The protein below binds the small molecule below.
Small molecule (SMILES): CC[C@H](C)[C@H](N)C(=O)N[C@@H](COP(=O)(O)O)C(=O)N[C@@H](CC(C)C)C(=O)N1CCC[C@H]1C(=O)O

Binding-site contacts:
Ligand atom O1P contacts residue LYS51 of chain 1.B at 2.6 Å (salt-bridge).
Ligand atom CA contacts residue ASN179 of chain 1.B at 3.5 Å.
Ligand atom O3P contacts residue TYR134 of chain 1.B at 2.7 Å (h-bond).
Ligand atom O1P contacts residue TYR134 of chain 1.B at 3.8 Å.
Ligand atom CD2 contacts residue GLY175 of chain 1.B at 4.1 Å.
Ligand atom O3P contacts residue ASN179 of chain 1.B at 3.8 Å.
Ligand atom O contacts residue ASN230 of chain 1.B at 3.0 Å (h-bond).
Ligand atom P contacts residue ARG58 of chain 1.B at 3.8 Å.
Ligand atom O1P contacts residue ARG58 of chain 1.B at 2.8 Å (salt-bridge).
Ligand atom C contacts residue ASN179 of chain 1.B at 3.5 Å.
Ligand atom CD contacts residue LEU226 of chain 1.B at 3.5 Å (hydrophobic).
Ligand atom C contacts residue LEU178 of chain 1.B at 3.8 Å (hydrophobic).
Ligand atom N contacts residue ASN179 of chain 1.B at 2.7 Å (h-bond).
Ligand atom O contacts residue LYS51 of chain 1.B at 3.6 Å.
Ligand atom O2P contacts residue ARG58 of chain 1.B at 2.9 Å (salt-bridge).
Ligand atom O3P contacts residue ARG133 of chain 1.B at 3.0 Å (salt-bridge).
Ligand atom CB contacts residue ASN179 of chain 1.B at 3.4 Å.
Ligand atom CA contacts residue ASN179 of chain 1.B at 3.6 Å.
Ligand atom CD1 contacts residue ILE223 of chain 1.B at 3.8 Å (hydrophobic).
Ligand atom O contacts residue LEU178 of chain 1.B at 4.0 Å.
Ligand atom P contacts residue LYS51 of chain 1.B at 3.9 Å.
Ligand atom CG contacts residue LEU226 of chain 1.B at 4.1 Å (hydrophobic).
Ligand atom CB contacts residue ARG133 of chain 1.B at 4.1 Å.
Ligand atom O contacts residue VAL182 of chain 1.B at 3.6 Å.
Ligand atom O3P contacts residue LYS51 of chain 1.B at 3.6 Å.
Ligand atom O2P contacts residue TYR134 of chain 1.B at 4.0 Å.
Ligand atom CB contacts residue LEU178 of chain 1.B at 4.1 Å (hydrophobic).
Ligand atom CB contacts residue ASN230 of chain 1.B at 3.8 Å.
Ligand atom O2P contacts residue ARG133 of chain 1.B at 2.7 Å (salt-bridge).
Ligand atom N contacts residue ASN230 of chain 1.B at 3.5 Å (h-bond).
Ligand atom N contacts residue LEU178 of chain 1.B at 3.6 Å.
Ligand atom CB contacts residue ASN179 of chain 1.B at 3.4 Å.
Ligand atom P contacts residue TYR134 of chain 1.B at 3.8 Å.
Ligand atom CA contacts residue ASN230 of chain 1.B at 4.0 Å.
Ligand atom O contacts residue LEU178 of chain 1.B at 4.0 Å.
Ligand atom C contacts residue ASN230 of chain 1.B at 4.0 Å.
Ligand atom CA contacts residue LEU178 of chain 1.B at 3.7 Å (hydrophobic).
Ligand atom P contacts residue ARG133 of chain 1.B at 3.8 Å.
Ligand atom C contacts residue VAL182 of chain 1.B at 4.1 Å (hydrophobic).
Ligand atom CD2 contacts residue LYS126 of chain 1.B at 4.0 Å.

Sequence of chain 1.B:
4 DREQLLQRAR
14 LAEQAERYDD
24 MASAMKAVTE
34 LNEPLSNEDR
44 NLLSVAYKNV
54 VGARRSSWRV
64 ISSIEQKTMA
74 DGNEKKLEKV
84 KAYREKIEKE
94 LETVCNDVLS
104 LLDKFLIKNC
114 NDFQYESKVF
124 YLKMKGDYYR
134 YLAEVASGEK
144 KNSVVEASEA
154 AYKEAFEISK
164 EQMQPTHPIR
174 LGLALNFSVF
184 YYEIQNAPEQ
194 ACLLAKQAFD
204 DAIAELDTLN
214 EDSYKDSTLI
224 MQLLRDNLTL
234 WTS